The small molecule below binds the protein below.
Small molecule (SMILES): CC(C)c1nc(CN(C)C(=O)N[C@@H](C(=O)N[C@@H](CC[C@H](Cc2ccccc2)NC(=O)OCc2cccnc2)Cc2ccccc2)C(C)C)cs1

Sequence of chain 4.A:
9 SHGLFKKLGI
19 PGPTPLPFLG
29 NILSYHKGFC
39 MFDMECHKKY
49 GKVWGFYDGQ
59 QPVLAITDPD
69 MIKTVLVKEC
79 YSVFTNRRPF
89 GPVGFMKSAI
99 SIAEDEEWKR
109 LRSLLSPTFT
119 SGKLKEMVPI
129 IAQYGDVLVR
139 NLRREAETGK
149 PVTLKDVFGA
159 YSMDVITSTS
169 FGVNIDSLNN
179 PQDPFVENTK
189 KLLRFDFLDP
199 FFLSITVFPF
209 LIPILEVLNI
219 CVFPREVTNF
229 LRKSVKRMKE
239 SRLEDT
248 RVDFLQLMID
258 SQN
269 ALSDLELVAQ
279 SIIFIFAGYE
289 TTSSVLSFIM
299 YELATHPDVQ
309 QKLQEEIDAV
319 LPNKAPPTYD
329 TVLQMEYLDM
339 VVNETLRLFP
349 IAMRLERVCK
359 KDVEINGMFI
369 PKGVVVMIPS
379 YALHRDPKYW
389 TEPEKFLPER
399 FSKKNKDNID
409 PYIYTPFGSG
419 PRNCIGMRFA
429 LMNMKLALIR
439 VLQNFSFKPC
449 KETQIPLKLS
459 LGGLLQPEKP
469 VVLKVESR

Binding-site contacts:
Ligand atom C25 contacts residue PHE284 of chain 4.A at 3.5 Å (hydrophobic).
Ligand atom N37 contacts residue HEM1 of chain 4.B at 2.1 Å.
Ligand atom C24 contacts residue PHE284 of chain 4.A at 3.5 Å (hydrophobic).
Ligand atom C44 contacts residue HEM1 of chain 4.B at 3.3 Å.
Ligand atom C25 contacts residue PHE221 of chain 4.A at 3.8 Å (hydrophobic).
Ligand atom C01 contacts residue THR204 of chain 4.A at 3.8 Å.
Ligand atom N28 contacts residue SER99 of chain 4.A at 3.8 Å.
Ligand atom C01 contacts residue ARG86 of chain 4.A at 3.2 Å.
Ligand atom S50 contacts residue PHE195 of chain 4.A at 3.6 Å.
Ligand atom C27 contacts residue ILE281 of chain 4.A at 3.8 Å (hydrophobic).
Ligand atom C47 contacts residue PHE193 of chain 4.A at 2.7 Å (hydrophobic).
Ligand atom C47 contacts residue PHE88 of chain 4.A at 3.2 Å (hydrophobic).
Ligand atom C35 contacts residue HEM1 of chain 4.B at 3.6 Å.
Ligand atom C38 contacts residue HEM1 of chain 4.B at 2.9 Å.
Ligand atom C43 contacts residue HEM1 of chain 4.B at 3.8 Å.
Ligand atom C03 contacts residue PHE195 of chain 4.A at 3.1 Å (hydrophobic).
Ligand atom C19 contacts residue ILE100 of chain 4.A at 3.9 Å (hydrophobic).
Ligand atom C35 contacts residue ILE349 of chain 4.A at 3.8 Å (hydrophobic).
Ligand atom C36 contacts residue HEM1 of chain 4.B at 2.5 Å.
Ligand atom C38 contacts residue ALA285 of chain 4.A at 3.8 Å (hydrophobic).
Ligand atom C09 contacts residue GLU354 of chain 4.A at 3.4 Å.
Ligand atom C26 contacts residue PHE221 of chain 4.A at 3.2 Å (hydrophobic).
Ligand atom C25 contacts residue LEU191 of chain 4.A at 3.5 Å (hydrophobic).
Ligand atom C25 contacts residue LEU190 of chain 4.A at 3.3 Å (hydrophobic).
Ligand atom C03 contacts residue THR204 of chain 4.A at 3.2 Å.
Ligand atom C29 contacts residue SER99 of chain 4.A at 3.3 Å.
Ligand atom C24 contacts residue LEU191 of chain 4.A at 3.5 Å (hydrophobic).
Ligand atom O30 contacts residue ILE281 of chain 4.A at 3.4 Å.
Ligand atom O30 contacts residue SER99 of chain 4.A at 2.5 Å (h-bond).
Ligand atom C21 contacts residue ILE281 of chain 4.A at 3.5 Å (hydrophobic).
Ligand atom C23 contacts residue LEU191 of chain 4.A at 3.9 Å (hydrophobic).
Ligand atom C45 contacts residue SER99 of chain 4.A at 3.8 Å.
Ligand atom C01 contacts residue ASP56 of chain 4.A at 3.6 Å.
Ligand atom C02 contacts residue ASP56 of chain 4.A at 3.8 Å.
Ligand atom C18 contacts residue PHE88 of chain 4.A at 3.9 Å (hydrophobic).
Ligand atom C21 contacts residue SER99 of chain 4.A at 3.9 Å.
Ligand atom C27 contacts residue PHE221 of chain 4.A at 3.4 Å (hydrophobic).
Ligand atom C32 contacts residue ALA285 of chain 4.A at 3.9 Å (hydrophobic).
Ligand atom S50 contacts residue PHE193 of chain 4.A at 3.5 Å.
Ligand atom C26 contacts residue LEU190 of chain 4.A at 3.2 Å (hydrophobic).